Binding-site contacts:
Ligand atom CAD contacts residue ALA266 of chain 1.C at 3.5 Å (hydrophobic).
Ligand atom CAB contacts residue TYR128 of chain 1.C at 4.1 Å (hydrophobic).
Ligand atom CAD contacts residue SER265 of chain 1.C at 4.2 Å.
Ligand atom NAL contacts residue HEM1 of chain 1.O at 4.1 Å.
Ligand atom CAD contacts residue PHE165 of chain 1.C at 3.5 Å (hydrophobic).
Ligand atom CAG contacts residue VAL132 of chain 1.C at 3.4 Å (hydrophobic).
Ligand atom CAI contacts residue PHE165 of chain 1.C at 4.0 Å (hydrophobic).
Ligand atom CAI contacts residue HEM1 of chain 1.O at 3.0 Å.
Ligand atom CAC contacts residue ALA266 of chain 1.C at 3.6 Å (hydrophobic).
Ligand atom CAI contacts residue ALA266 of chain 1.C at 3.4 Å (hydrophobic).
Ligand atom NAJ contacts residue ALA266 of chain 1.C at 3.7 Å.
Ligand atom NAJ contacts residue HIS348 of chain 1.C at 4.1 Å.
Ligand atom CAF contacts residue VAL132 of chain 1.C at 3.5 Å (hydrophobic).
Ligand atom CAG contacts residue CYS131 of chain 1.C at 4.0 Å (hydrophobic).
Ligand atom CL contacts residue GLY264 of chain 1.C at 3.4 Å.
Ligand atom CAE contacts residue PHE165 of chain 1.C at 3.2 Å (hydrophobic).
Ligand atom CAH contacts residue ALA266 of chain 1.C at 3.2 Å (hydrophobic).
Ligand atom CAF contacts residue SER169 of chain 1.C at 3.4 Å.
Ligand atom CAK contacts residue HEM1 of chain 1.O at 3.0 Å.
Ligand atom CAF contacts residue PHE165 of chain 1.C at 3.3 Å (hydrophobic).
Ligand atom CAC contacts residue PHE165 of chain 1.C at 4.1 Å (hydrophobic).
Ligand atom NAL contacts residue SER265 of chain 1.C at 3.5 Å.
Ligand atom NAL contacts residue ALA266 of chain 1.C at 3.0 Å (h-bond).
Ligand atom CAG contacts residue PHE166 of chain 1.C at 3.9 Å (hydrophobic).
Ligand atom CAK contacts residue ALA266 of chain 1.C at 3.5 Å (hydrophobic).
Ligand atom CL contacts residue SER265 of chain 1.C at 3.7 Å.
Ligand atom CAG contacts residue PHE165 of chain 1.C at 3.6 Å (hydrophobic).
Ligand atom CL contacts residue CYS131 of chain 1.C at 3.4 Å.
Ligand atom CAH contacts residue PHE165 of chain 1.C at 3.8 Å (hydrophobic).
Ligand atom CAB contacts residue PHE165 of chain 1.C at 4.0 Å (hydrophobic).
Ligand atom CAE contacts residue SER169 of chain 1.C at 3.4 Å.
Ligand atom CAG contacts residue TYR128 of chain 1.C at 3.9 Å (hydrophobic).
Ligand atom CAH contacts residue HEM1 of chain 1.O at 4.1 Å.
Ligand atom CAC contacts residue GLY264 of chain 1.C at 4.0 Å.
Ligand atom CAE contacts residue TYR128 of chain 1.C at 4.2 Å (hydrophobic).
Ligand atom CAC contacts residue SER265 of chain 1.C at 3.7 Å.
Ligand atom CAF contacts residue TYR128 of chain 1.C at 3.9 Å (hydrophobic).
Ligand atom CAK contacts residue SER265 of chain 1.C at 4.2 Å.
Ligand atom CAH contacts residue SER265 of chain 1.C at 4.1 Å.
Ligand atom NAJ contacts residue HEM1 of chain 1.O at 2.0 Å.

Sequence of chain 1.C:
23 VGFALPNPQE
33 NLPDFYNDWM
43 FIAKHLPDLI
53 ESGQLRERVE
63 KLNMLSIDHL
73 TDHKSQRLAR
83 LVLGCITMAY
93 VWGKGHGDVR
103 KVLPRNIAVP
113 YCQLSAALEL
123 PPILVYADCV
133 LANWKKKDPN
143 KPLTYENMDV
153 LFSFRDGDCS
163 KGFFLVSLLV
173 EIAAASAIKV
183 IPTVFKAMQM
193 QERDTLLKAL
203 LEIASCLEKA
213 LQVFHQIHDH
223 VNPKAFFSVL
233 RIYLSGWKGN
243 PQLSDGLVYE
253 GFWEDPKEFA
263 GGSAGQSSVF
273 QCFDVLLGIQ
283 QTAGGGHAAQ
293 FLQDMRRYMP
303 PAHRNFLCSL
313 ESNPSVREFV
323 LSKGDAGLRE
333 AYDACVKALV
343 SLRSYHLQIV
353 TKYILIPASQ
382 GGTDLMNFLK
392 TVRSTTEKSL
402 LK

A small-molecule ligand and the protein it binds are described below.
Small molecule (SMILES): Clc1cccc(-c2c[nH]cn2)c1